Sequence of chain 2.E:
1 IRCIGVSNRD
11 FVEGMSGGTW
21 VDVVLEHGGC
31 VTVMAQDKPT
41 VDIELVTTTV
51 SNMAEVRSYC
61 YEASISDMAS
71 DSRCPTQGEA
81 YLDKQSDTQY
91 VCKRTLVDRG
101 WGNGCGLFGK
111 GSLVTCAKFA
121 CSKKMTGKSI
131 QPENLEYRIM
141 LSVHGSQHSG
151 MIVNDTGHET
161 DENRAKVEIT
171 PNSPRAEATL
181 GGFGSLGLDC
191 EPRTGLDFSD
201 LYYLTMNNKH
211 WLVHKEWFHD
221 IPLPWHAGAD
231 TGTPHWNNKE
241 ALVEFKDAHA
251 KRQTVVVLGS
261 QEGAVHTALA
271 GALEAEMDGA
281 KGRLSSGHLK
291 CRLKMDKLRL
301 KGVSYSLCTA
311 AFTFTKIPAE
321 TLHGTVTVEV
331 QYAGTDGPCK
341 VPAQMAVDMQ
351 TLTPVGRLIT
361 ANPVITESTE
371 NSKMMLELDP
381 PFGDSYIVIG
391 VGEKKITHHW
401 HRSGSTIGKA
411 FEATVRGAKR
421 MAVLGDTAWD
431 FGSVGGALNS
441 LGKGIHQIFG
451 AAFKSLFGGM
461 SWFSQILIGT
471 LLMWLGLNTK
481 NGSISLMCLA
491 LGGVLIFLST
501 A

A protein and the small-molecule ligand that binds it are described below.
Small molecule (SMILES): CC(=O)N[C@H]1[C@H](O[C@H]2[C@H](O)[C@@H](NC(C)=O)CO[C@@H]2CO)O[C@H](CO)[C@@H](O)[C@@H]1O

Binding-site contacts:
Ligand atom C8 contacts residue THR156 of chain 2.E at 4.0 Å.
Ligand atom O7 contacts residue ASN154 of chain 2.E at 2.6 Å (h-bond).
Ligand atom O5 contacts residue ASN154 of chain 2.E at 4.0 Å.
Ligand atom C1 contacts residue THR156 of chain 2.E at 3.6 Å.
Ligand atom C2 contacts residue THR156 of chain 2.E at 4.2 Å.
Ligand atom N2 contacts residue ASN154 of chain 2.E at 3.8 Å.
Ligand atom N2 contacts residue THR156 of chain 2.E at 3.6 Å (h-bond).
Ligand atom C6 contacts residue MET151 of chain 2.E at 4.5 Å (hydrophobic).
Ligand atom O6 contacts residue MET151 of chain 2.E at 3.4 Å.
Ligand atom C8 contacts residue ASN154 of chain 2.E at 3.6 Å.
Ligand atom C2 contacts residue ASN154 of chain 2.E at 3.5 Å.
Ligand atom C7 contacts residue THR156 of chain 2.E at 3.9 Å.
Ligand atom C7 contacts residue ASN154 of chain 2.E at 3.3 Å.
Ligand atom C1 contacts residue ASN154 of chain 2.E at 3.4 Å.